A small-molecule ligand and the protein it binds are described below.
Small molecule (SMILES): Nc1nc(SCC(=O)NCCN2CCCCC2)nc2sc3c(c12)CCC3

Sequence of chain 4.A:
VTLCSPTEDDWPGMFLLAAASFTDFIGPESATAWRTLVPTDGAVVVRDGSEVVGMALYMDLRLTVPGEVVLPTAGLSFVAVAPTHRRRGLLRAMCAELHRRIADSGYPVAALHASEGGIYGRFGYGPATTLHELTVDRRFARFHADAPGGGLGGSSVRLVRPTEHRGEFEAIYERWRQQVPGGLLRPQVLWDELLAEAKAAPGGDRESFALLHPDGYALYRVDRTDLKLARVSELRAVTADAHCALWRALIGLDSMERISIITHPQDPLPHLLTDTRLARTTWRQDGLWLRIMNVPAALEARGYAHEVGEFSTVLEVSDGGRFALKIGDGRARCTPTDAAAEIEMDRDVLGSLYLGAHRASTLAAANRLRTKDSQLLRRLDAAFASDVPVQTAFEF

Binding-site contacts:
Ligand atom N01 contacts residue SER103 of chain 4.A at 2.9 Å (h-bond).
Ligand atom O17 contacts residue GLU421 of chain 4.A at 3.3 Å (salt-bridge).
Ligand atom C23 contacts residue TRP56 of chain 4.A at 3.6 Å (hydrophobic).
Ligand atom N01 contacts residue TRP56 of chain 4.A at 3.5 Å.
Ligand atom N08 contacts residue PHE422 of chain 4.A at 4.1 Å.
Ligand atom C26 contacts residue LEU83 of chain 4.A at 3.9 Å (hydrophobic).
Ligand atom C22 contacts residue PHE104 of chain 4.A at 3.8 Å (hydrophobic).
Ligand atom C06 contacts residue ASP46 of chain 4.A at 3.8 Å.
Ligand atom C04 contacts residue TRP56 of chain 4.A at 3.7 Å (hydrophobic).
Ligand atom C13 contacts residue ASP46 of chain 4.A at 4.0 Å.
Ligand atom C23 contacts residue PHE104 of chain 4.A at 3.5 Å (hydrophobic).
Ligand atom C09 contacts residue ASP46 of chain 4.A at 3.4 Å.
Ligand atom C12 contacts residue PHE44 of chain 4.A at 4.1 Å (hydrophobic).
Ligand atom C02 contacts residue TRP56 of chain 4.A at 3.5 Å (hydrophobic).
Ligand atom C25 contacts residue VAL60 of chain 4.A at 4.1 Å (hydrophobic).
Ligand atom N01 contacts residue PHE422 of chain 4.A at 2.8 Å (h-bond).
Ligand atom C02 contacts residue SER103 of chain 4.A at 3.9 Å.
Ligand atom N03 contacts residue TRP56 of chain 4.A at 3.6 Å.
Ligand atom C12 contacts residue ASP46 of chain 4.A at 3.2 Å.
Ligand atom C19 contacts residue TRP56 of chain 4.A at 3.6 Å (hydrophobic).
Ligand atom N08 contacts residue GLU421 of chain 4.A at 3.2 Å (salt-bridge).
Ligand atom C24 contacts residue PHE104 of chain 4.A at 3.8 Å (hydrophobic).
Ligand atom N03 contacts residue PHE422 of chain 4.A at 3.9 Å.
Ligand atom C15 contacts residue PHE104 of chain 4.A at 3.7 Å (hydrophobic).
Ligand atom C25 contacts residue TRP56 of chain 4.A at 3.8 Å (hydrophobic).
Ligand atom C25 contacts residue LEU83 of chain 4.A at 3.9 Å (hydrophobic).
Ligand atom C21 contacts residue TRP56 of chain 4.A at 3.5 Å (hydrophobic).
Ligand atom C02 contacts residue PHE422 of chain 4.A at 3.7 Å (hydrophobic).
Ligand atom C15 contacts residue PHE44 of chain 4.A at 3.6 Å (hydrophobic).
Ligand atom C26 contacts residue PHE104 of chain 4.A at 4.0 Å (hydrophobic).
Ligand atom O17 contacts residue PHE422 of chain 4.A at 4.0 Å.
Ligand atom S20 contacts residue PHE104 of chain 4.A at 3.8 Å.
Ligand atom C24 contacts residue TRP56 of chain 4.A at 4.1 Å (hydrophobic).
Ligand atom N01 contacts residue MET85 of chain 4.A at 3.7 Å.
Ligand atom S20 contacts residue TRP56 of chain 4.A at 4.0 Å.
Ligand atom C09 contacts residue GLU421 of chain 4.A at 3.3 Å.
Ligand atom C22 contacts residue TRP56 of chain 4.A at 3.4 Å (hydrophobic).
Ligand atom N18 contacts residue TRP56 of chain 4.A at 3.6 Å.
Ligand atom S20 contacts residue ALA53 of chain 4.A at 3.8 Å.
Ligand atom C26 contacts residue TRP56 of chain 4.A at 3.9 Å (hydrophobic).